Sequence of chain 1.J:
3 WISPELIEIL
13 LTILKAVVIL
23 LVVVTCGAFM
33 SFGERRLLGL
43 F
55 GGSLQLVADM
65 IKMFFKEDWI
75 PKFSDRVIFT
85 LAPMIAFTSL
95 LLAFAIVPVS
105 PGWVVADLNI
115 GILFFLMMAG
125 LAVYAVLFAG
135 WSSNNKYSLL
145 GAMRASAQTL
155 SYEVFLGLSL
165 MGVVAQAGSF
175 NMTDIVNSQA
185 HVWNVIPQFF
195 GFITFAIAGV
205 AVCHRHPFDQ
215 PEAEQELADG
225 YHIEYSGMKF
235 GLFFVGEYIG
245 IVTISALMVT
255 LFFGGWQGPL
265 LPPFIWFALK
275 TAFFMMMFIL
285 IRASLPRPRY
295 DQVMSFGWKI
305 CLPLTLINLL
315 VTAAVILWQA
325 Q

Binding-site contacts:
Ligand atom C10 contacts residue PHE234 of chain 1.J at 3.7 Å (hydrophobic).
Ligand atom C10 contacts residue TRP55 of chain 1.E at 3.8 Å (hydrophobic).
Ligand atom C3M contacts residue TRP55 of chain 1.E at 3.6 Å (hydrophobic).
Ligand atom C3 contacts residue TRP55 of chain 1.E at 3.9 Å (hydrophobic).
Ligand atom C1 contacts residue ARG37 of chain 1.J at 3.9 Å.
Ligand atom C6 contacts residue ARG37 of chain 1.J at 3.7 Å.
Ligand atom C16 contacts residue VAL239 of chain 1.J at 3.9 Å (hydrophobic).
Ligand atom C5 contacts residue TRP55 of chain 1.E at 4.0 Å (hydrophobic).
Ligand atom C9 contacts residue ASP63 of chain 1.J at 3.9 Å.
Ligand atom C8 contacts residue PHE238 of chain 1.J at 3.6 Å (hydrophobic).
Ligand atom C1 contacts residue TRP55 of chain 1.E at 3.5 Å (hydrophobic).
Ligand atom C15 contacts residue ASP63 of chain 1.J at 3.4 Å.
Ligand atom C9 contacts residue TRP55 of chain 1.E at 3.6 Å (hydrophobic).
Ligand atom C8 contacts residue TRP55 of chain 1.E at 3.7 Å (hydrophobic).
Ligand atom C14 contacts residue LEU60 of chain 1.J at 4.2 Å (hydrophobic).
Ligand atom C17 contacts residue LEU60 of chain 1.J at 4.1 Å (hydrophobic).
Ligand atom C7 contacts residue TRP55 of chain 1.E at 4.1 Å (hydrophobic).
Ligand atom C13 contacts residue VAL239 of chain 1.J at 4.0 Å (hydrophobic).
Ligand atom C15 contacts residue MET64 of chain 1.J at 3.4 Å (hydrophobic).
Ligand atom C4M contacts residue ALA88 of chain 1.E at 3.8 Å (hydrophobic).
Ligand atom C9 contacts residue PHE238 of chain 1.J at 3.6 Å (hydrophobic).
Ligand atom O2 contacts residue TRP55 of chain 1.E at 3.1 Å (h-bond).
Ligand atom C1M contacts residue TRP55 of chain 1.E at 4.0 Å (hydrophobic).
Ligand atom C7 contacts residue PHE238 of chain 1.J at 3.5 Å (hydrophobic).
Ligand atom C2 contacts residue TRP55 of chain 1.E at 3.3 Å (hydrophobic).
Ligand atom C15 contacts residue LEU60 of chain 1.J at 3.5 Å (hydrophobic).
Ligand atom C17 contacts residue VAL239 of chain 1.J at 3.8 Å (hydrophobic).
Ligand atom O5 contacts residue PHE234 of chain 1.J at 3.2 Å.
Ligand atom C8 contacts residue ASP63 of chain 1.J at 3.6 Å.
Ligand atom C10 contacts residue PHE238 of chain 1.J at 3.6 Å (hydrophobic).
Ligand atom C3M contacts residue ALA88 of chain 1.E at 3.9 Å (hydrophobic).
Ligand atom C6 contacts residue TRP55 of chain 1.E at 3.6 Å (hydrophobic).
Ligand atom C12 contacts residue PHE238 of chain 1.J at 3.8 Å (hydrophobic).
Ligand atom C7 contacts residue ARG37 of chain 1.J at 3.4 Å.
Ligand atom C11 contacts residue MET67 of chain 1.J at 3.6 Å (hydrophobic).
Ligand atom C16 contacts residue MET64 of chain 1.J at 4.1 Å (hydrophobic).
Ligand atom C11 contacts residue TRP55 of chain 1.E at 4.0 Å (hydrophobic).
Ligand atom C11 contacts residue ASP63 of chain 1.J at 3.4 Å.
Ligand atom C12 contacts residue ASP63 of chain 1.J at 3.9 Å.
Ligand atom C1M contacts residue ARG37 of chain 1.J at 3.4 Å.

The protein below binds the small molecule below.
Small molecule (SMILES): COC1=C(OC)C(=O)C(CC=C(C)CC/C=C(\C)CC/C=C(\C)CC/C=C(\C)CC/C=C(\C)CC/C=C(\C)CC/C=C(\C)CCC=C(C)C)=C(C)C1=O

Sequence of chain 1.E:
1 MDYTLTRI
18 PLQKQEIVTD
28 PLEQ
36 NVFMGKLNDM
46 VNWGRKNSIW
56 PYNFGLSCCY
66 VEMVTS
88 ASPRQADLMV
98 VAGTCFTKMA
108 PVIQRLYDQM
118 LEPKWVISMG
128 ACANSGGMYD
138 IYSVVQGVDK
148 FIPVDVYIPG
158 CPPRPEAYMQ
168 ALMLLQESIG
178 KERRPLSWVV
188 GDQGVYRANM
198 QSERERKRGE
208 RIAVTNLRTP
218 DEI